Sequence of chain 1.A:
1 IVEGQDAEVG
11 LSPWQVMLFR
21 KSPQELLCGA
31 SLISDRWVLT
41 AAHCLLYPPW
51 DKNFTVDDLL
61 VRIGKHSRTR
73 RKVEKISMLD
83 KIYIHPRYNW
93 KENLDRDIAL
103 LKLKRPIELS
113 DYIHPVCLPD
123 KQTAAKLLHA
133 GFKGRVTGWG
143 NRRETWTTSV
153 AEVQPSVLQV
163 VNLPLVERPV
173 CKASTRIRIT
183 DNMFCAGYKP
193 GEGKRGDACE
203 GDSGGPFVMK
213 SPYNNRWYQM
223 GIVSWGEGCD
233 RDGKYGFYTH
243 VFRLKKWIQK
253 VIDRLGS

A small-molecule ligand and the protein it binds are described below.
Small molecule (SMILES): CC(=O)N[C@H]1[C@H](O[C@H]2[C@H](O)[C@@H](NC(C)=O)CO[C@@H]2CO)O[C@H](CO)[C@@H](O)[C@@H]1O

Binding-site contacts:
Ligand atom C7 contacts residue LEU46 of chain 1.A at 4.1 Å (hydrophobic).
Ligand atom C2 contacts residue ASN53 of chain 1.A at 2.5 Å.
Ligand atom C1 contacts residue ASN53 of chain 1.A at 1.5 Å.
Ligand atom C8 contacts residue LEU46 of chain 1.A at 4.0 Å (hydrophobic).
Ligand atom C7 contacts residue ASN53 of chain 1.A at 3.4 Å.
Ligand atom C3 contacts residue ASN53 of chain 1.A at 3.8 Å.
Ligand atom C8 contacts residue PRO48 of chain 1.A at 4.3 Å (hydrophobic).
Ligand atom O6 contacts residue THR55 of chain 1.A at 4.5 Å.
Ligand atom C5 contacts residue ASN53 of chain 1.A at 3.7 Å.
Ligand atom N2 contacts residue LEU46 of chain 1.A at 4.2 Å.
Ligand atom O5 contacts residue ASN53 of chain 1.A at 2.4 Å (h-bond).
Ligand atom C4 contacts residue ASN53 of chain 1.A at 4.3 Å.
Ligand atom N2 contacts residue ASN53 of chain 1.A at 3.0 Å (h-bond).
Ligand atom O7 contacts residue ASN53 of chain 1.A at 3.2 Å (h-bond).